This protein binds this small molecule.
Small molecule (SMILES): Cc1cccc(-c2ccc(OCCCCCN3CCN(c4ccncc4)C3=O)cc2)c1

Sequence of chain 9.C:
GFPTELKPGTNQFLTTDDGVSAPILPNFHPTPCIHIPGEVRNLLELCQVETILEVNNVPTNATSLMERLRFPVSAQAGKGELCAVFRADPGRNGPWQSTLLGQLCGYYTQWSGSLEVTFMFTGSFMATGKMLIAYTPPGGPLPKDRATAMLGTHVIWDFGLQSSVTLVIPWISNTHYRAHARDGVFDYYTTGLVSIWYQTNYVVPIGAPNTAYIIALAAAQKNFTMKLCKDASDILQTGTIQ

Binding-site contacts:
Ligand atom OAB contacts residue ASP112 of chain 8.A at 3.5 Å.
Ligand atom OAW contacts residue ILE111 of chain 8.A at 3.6 Å.
Ligand atom CAM contacts residue ILE24 of chain 8.C at 3.7 Å (hydrophobic).
Ligand atom CAI contacts residue TRP203 of chain 8.A at 3.6 Å (hydrophobic).
Ligand atom CAD contacts residue GLN202 of chain 8.A at 3.5 Å.
Ligand atom CAZ contacts residue MET195 of chain 8.A at 3.9 Å (hydrophobic).
Ligand atom CBC contacts residue TRP203 of chain 8.A at 3.2 Å (hydrophobic).
Ligand atom CAC contacts residue PHE233 of chain 8.A at 3.1 Å (hydrophobic).
Ligand atom NBE contacts residue TRP203 of chain 8.A at 3.2 Å.
Ligand atom CAI contacts residue ASP112 of chain 8.A at 3.5 Å.
Ligand atom CAT contacts residue TYR201 of chain 8.A at 3.5 Å (hydrophobic).
Ligand atom CAH contacts residue ASN228 of chain 8.A at 3.2 Å.
Ligand atom CAL contacts residue ILE111 of chain 8.A at 3.6 Å (hydrophobic).
Ligand atom OAB contacts residue ILE113 of chain 8.A at 3.2 Å (h-bond).
Ligand atom CAD contacts residue ASN228 of chain 8.A at 3.5 Å.
Ligand atom CAE contacts residue ASP112 of chain 8.A at 3.7 Å.
Ligand atom CAE contacts residue THR114 of chain 8.A at 3.5 Å.
Ligand atom CAU contacts residue TYR201 of chain 8.A at 3.8 Å (hydrophobic).
Ligand atom CAJ contacts residue ILE111 of chain 8.A at 3.3 Å (hydrophobic).
Ligand atom CAX contacts residue TRP203 of chain 8.A at 3.6 Å (hydrophobic).
Ligand atom CAU contacts residue ASN228 of chain 8.A at 3.6 Å.
Ligand atom CAA contacts residue PRO177 of chain 8.A at 3.8 Å (hydrophobic).
Ligand atom CAU contacts residue TRP203 of chain 8.A at 3.7 Å (hydrophobic).
Ligand atom CAH contacts residue TRP203 of chain 8.A at 3.5 Å (hydrophobic).
Ligand atom CBC contacts residue ASN228 of chain 8.A at 3.9 Å.
Ligand atom CAA contacts residue ILE24 of chain 8.C at 3.8 Å (hydrophobic).
Ligand atom CAC contacts residue PHE137 of chain 8.A at 3.8 Å (hydrophobic).
Ligand atom CAP contacts residue ILE111 of chain 8.A at 3.8 Å (hydrophobic).
Ligand atom CAN contacts residue PHE155 of chain 8.A at 3.6 Å (hydrophobic).
Ligand atom CAH contacts residue GLN202 of chain 8.A at 3.7 Å.
Ligand atom CAI contacts residue THR114 of chain 8.A at 3.8 Å.
Ligand atom CAK contacts residue VAL192 of chain 8.A at 3.1 Å (hydrophobic).
Ligand atom CAM contacts residue VAL192 of chain 8.A at 3.3 Å (hydrophobic).
Ligand atom CAG contacts residue PHE233 of chain 8.A at 3.2 Å (hydrophobic).
Ligand atom CAK contacts residue MET195 of chain 8.A at 3.6 Å (hydrophobic).
Ligand atom CAR contacts residue PHE135 of chain 8.A at 3.4 Å (hydrophobic).
Ligand atom CAY contacts residue PHE155 of chain 8.A at 3.8 Å (hydrophobic).
Ligand atom CAG contacts residue PHE137 of chain 8.A at 3.7 Å (hydrophobic).
Ligand atom OAW contacts residue MET195 of chain 8.A at 3.5 Å.
Ligand atom NBE contacts residue ASN228 of chain 8.A at 3.9 Å.

Sequence of chain 8.A:
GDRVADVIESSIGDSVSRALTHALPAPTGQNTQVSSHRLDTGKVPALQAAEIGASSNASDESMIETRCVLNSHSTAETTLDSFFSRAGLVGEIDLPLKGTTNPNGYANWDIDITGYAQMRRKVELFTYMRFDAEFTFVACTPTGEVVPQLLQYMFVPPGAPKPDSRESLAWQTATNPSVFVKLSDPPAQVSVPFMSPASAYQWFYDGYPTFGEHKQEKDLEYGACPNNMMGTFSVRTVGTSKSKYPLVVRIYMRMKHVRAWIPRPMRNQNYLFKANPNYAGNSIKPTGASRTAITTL

Sequence of chain 8.C:
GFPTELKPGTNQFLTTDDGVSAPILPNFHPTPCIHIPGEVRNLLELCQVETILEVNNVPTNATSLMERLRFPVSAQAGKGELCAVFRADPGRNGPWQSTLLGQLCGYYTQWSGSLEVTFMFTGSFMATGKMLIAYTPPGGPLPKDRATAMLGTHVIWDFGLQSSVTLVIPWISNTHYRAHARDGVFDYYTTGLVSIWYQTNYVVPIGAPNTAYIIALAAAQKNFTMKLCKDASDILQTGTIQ